Binding-site contacts:
Ligand atom CG2 contacts residue VAL183 of chain 1.A at 3.6 Å (hydrophobic).
Ligand atom CB contacts residue ASN231 of chain 1.A at 3.7 Å.
Ligand atom CA contacts residue ASN180 of chain 1.A at 3.2 Å.
Ligand atom CB contacts residue ARG65 of chain 1.A at 3.8 Å.
Ligand atom CB contacts residue T4Q1 of chain 1.D at 3.5 Å.
Ligand atom CA contacts residue ASN231 of chain 1.A at 3.7 Å.
Ligand atom O contacts residue LYS127 of chain 1.A at 2.8 Å (salt-bridge).
Ligand atom P contacts residue ARG61 of chain 1.A at 3.6 Å.
Ligand atom CG1 contacts residue LEU227 of chain 1.A at 3.4 Å (hydrophobic).
Ligand atom CG2 contacts residue GLY176 of chain 1.A at 3.5 Å.
Ligand atom OXT contacts residue LYS54 of chain 1.A at 3.8 Å.
Ligand atom CG2 contacts residue ASN180 of chain 1.A at 3.6 Å.
Ligand atom C contacts residue ASN231 of chain 1.A at 3.6 Å.
Ligand atom C contacts residue T4Q1 of chain 1.D at 3.6 Å.
Ligand atom CG1 contacts residue LEU179 of chain 1.A at 3.9 Å (hydrophobic).
Ligand atom O contacts residue LEU179 of chain 1.A at 3.5 Å.
Ligand atom CB contacts residue TRP235 of chain 1.A at 3.8 Å (hydrophobic).
Ligand atom O3P contacts residue ARG134 of chain 1.A at 2.9 Å (salt-bridge).
Ligand atom P contacts residue ARG134 of chain 1.A at 3.8 Å.
Ligand atom O2P contacts residue ARG134 of chain 1.A at 2.9 Å (salt-bridge).
Ligand atom C contacts residue LYS127 of chain 1.A at 3.7 Å.
Ligand atom O2P contacts residue ARG61 of chain 1.A at 2.9 Å (salt-bridge).
Ligand atom N contacts residue ASN180 of chain 1.A at 3.0 Å (h-bond).
Ligand atom O contacts residue LYS54 of chain 1.A at 3.7 Å.
Ligand atom CG2 contacts residue T4Q1 of chain 1.D at 3.5 Å.
Ligand atom C contacts residue ASN180 of chain 1.A at 3.6 Å.
Ligand atom O1P contacts residue ARG61 of chain 1.A at 2.9 Å (salt-bridge).
Ligand atom O1P contacts residue LYS54 of chain 1.A at 3.6 Å.
Ligand atom CB contacts residue ASN180 of chain 1.A at 3.2 Å.
Ligand atom O contacts residue ASN231 of chain 1.A at 3.0 Å (h-bond).
Ligand atom CB contacts residue ASN231 of chain 1.A at 3.5 Å.
Ligand atom O3P contacts residue TYR135 of chain 1.A at 2.6 Å (h-bond).
Ligand atom O contacts residue ASN180 of chain 1.A at 2.8 Å (h-bond).
Ligand atom CA contacts residue ASN231 of chain 1.A at 3.5 Å.
Ligand atom OXT contacts residue T4Q1 of chain 1.D at 2.8 Å (h-bond).
Ligand atom CG contacts residue VAL183 of chain 1.A at 3.9 Å (hydrophobic).
Ligand atom N contacts residue ASN231 of chain 1.A at 2.8 Å (h-bond).
Ligand atom CG2 contacts residue ARG134 of chain 1.A at 3.8 Å.
Ligand atom CA contacts residue LEU179 of chain 1.A at 3.8 Å (hydrophobic).
Ligand atom O contacts residue VAL183 of chain 1.A at 3.4 Å.

Sequence of chain 1.A:
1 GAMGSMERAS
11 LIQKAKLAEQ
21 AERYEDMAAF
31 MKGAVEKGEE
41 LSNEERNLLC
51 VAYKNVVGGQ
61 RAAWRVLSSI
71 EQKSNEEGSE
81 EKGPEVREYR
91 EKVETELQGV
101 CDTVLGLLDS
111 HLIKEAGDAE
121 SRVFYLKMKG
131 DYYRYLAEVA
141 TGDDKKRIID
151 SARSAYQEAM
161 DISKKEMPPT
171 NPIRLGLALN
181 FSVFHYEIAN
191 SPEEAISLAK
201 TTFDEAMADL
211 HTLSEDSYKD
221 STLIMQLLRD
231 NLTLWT

This protein binds this small molecule.
Small molecule (SMILES): CC(C)[C@H](NC(=O)[C@@H](NC(=O)[C@H](C)NC(=O)[C@@H]1CCCN1C(=O)[C@@H](N)Cc1ccccc1)[C@@H](C)OP(=O)(O)O)C(=O)O